Sequence of chain 1.B:
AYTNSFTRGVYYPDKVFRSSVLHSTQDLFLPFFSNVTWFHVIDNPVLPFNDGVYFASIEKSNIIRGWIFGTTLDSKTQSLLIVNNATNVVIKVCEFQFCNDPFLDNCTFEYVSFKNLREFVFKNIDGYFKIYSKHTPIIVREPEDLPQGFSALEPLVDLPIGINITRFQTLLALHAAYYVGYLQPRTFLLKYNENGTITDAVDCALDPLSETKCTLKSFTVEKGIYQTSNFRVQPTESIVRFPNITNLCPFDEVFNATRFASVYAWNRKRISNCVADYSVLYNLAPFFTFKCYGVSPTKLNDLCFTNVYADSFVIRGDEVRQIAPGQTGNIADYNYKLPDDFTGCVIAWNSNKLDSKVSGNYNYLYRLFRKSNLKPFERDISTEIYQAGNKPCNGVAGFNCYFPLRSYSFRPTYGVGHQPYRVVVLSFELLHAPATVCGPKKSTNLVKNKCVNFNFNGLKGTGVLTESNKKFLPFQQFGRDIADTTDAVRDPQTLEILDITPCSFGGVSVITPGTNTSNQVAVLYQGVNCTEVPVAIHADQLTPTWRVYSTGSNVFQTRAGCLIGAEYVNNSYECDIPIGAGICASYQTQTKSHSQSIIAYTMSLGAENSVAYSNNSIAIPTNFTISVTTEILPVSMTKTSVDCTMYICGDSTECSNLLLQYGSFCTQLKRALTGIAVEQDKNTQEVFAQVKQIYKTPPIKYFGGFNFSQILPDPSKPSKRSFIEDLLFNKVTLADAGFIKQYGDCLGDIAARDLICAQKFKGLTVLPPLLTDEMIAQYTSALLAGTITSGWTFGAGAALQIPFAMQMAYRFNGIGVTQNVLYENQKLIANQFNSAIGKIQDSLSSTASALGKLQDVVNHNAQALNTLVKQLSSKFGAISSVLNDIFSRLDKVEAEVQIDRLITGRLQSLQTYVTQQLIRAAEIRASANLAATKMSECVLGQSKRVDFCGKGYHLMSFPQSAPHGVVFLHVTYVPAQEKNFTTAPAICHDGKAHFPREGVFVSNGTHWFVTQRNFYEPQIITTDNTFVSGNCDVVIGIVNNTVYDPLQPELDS

Sequence of chain 1.C:
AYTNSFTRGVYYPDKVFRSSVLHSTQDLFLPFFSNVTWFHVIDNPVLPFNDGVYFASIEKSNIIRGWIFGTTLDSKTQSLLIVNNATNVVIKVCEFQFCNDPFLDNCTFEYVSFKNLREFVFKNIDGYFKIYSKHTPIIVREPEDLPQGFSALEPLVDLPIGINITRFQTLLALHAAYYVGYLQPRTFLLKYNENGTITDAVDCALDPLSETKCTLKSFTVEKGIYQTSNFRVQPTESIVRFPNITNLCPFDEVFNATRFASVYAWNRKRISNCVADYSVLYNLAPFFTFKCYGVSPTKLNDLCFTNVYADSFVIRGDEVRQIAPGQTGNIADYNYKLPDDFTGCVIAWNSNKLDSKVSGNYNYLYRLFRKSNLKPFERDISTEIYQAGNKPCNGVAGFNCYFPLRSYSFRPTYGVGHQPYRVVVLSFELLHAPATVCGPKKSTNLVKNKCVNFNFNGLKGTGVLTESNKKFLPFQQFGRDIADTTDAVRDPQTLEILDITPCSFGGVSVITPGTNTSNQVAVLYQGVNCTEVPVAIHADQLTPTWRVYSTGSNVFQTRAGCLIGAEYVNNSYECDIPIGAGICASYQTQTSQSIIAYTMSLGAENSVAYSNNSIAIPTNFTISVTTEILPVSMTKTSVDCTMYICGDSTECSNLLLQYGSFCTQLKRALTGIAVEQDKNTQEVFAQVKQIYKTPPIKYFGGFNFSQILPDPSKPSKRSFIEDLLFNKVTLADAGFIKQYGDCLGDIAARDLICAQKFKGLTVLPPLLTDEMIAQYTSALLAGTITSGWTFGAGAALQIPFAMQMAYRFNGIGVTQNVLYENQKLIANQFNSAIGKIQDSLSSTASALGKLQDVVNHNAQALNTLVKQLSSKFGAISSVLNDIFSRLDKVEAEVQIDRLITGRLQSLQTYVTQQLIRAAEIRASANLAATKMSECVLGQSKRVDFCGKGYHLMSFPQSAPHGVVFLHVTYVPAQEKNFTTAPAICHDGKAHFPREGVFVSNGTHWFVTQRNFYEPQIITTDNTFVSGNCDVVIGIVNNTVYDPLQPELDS

Binding-site contacts:
Ligand atom O7 contacts residue THR615 of chain 1.B at 4.3 Å.
Ligand atom C1 contacts residue ASN613 of chain 1.B at 1.4 Å.
Ligand atom C7 contacts residue ASN613 of chain 1.B at 3.4 Å.
Ligand atom C5 contacts residue ASN613 of chain 1.B at 3.7 Å.
Ligand atom C3 contacts residue ASN613 of chain 1.B at 3.8 Å.
Ligand atom O4 contacts residue LYS832 of chain 1.C at 3.6 Å (salt-bridge).
Ligand atom C5 contacts residue LYS832 of chain 1.C at 3.8 Å.
Ligand atom C8 contacts residue THR615 of chain 1.B at 4.2 Å.
Ligand atom C2 contacts residue ASN613 of chain 1.B at 2.4 Å.
Ligand atom O5 contacts residue GLN641 of chain 1.B at 3.6 Å.
Ligand atom C6 contacts residue LYS832 of chain 1.C at 3.7 Å.
Ligand atom O6 contacts residue GLN641 of chain 1.B at 3.3 Å (h-bond).
Ligand atom O7 contacts residue ASN613 of chain 1.B at 3.6 Å.
Ligand atom C7 contacts residue THR615 of chain 1.B at 4.5 Å.
Ligand atom O5 contacts residue ASN613 of chain 1.B at 2.4 Å (h-bond).
Ligand atom C4 contacts residue LYS832 of chain 1.C at 4.4 Å.
Ligand atom C4 contacts residue ASN613 of chain 1.B at 4.2 Å.
Ligand atom O6 contacts residue LYS832 of chain 1.C at 3.5 Å.
Ligand atom N2 contacts residue ASN613 of chain 1.B at 2.9 Å (h-bond).
Ligand atom C6 contacts residue GLN641 of chain 1.B at 4.0 Å.

A small-molecule ligand and the protein it binds are described below.
Small molecule (SMILES): CC(=O)N[C@@H]1[C@@H](O)[C@H](O)[C@@H](CO)O[C@H]1O